Sequence of chain 4.E:
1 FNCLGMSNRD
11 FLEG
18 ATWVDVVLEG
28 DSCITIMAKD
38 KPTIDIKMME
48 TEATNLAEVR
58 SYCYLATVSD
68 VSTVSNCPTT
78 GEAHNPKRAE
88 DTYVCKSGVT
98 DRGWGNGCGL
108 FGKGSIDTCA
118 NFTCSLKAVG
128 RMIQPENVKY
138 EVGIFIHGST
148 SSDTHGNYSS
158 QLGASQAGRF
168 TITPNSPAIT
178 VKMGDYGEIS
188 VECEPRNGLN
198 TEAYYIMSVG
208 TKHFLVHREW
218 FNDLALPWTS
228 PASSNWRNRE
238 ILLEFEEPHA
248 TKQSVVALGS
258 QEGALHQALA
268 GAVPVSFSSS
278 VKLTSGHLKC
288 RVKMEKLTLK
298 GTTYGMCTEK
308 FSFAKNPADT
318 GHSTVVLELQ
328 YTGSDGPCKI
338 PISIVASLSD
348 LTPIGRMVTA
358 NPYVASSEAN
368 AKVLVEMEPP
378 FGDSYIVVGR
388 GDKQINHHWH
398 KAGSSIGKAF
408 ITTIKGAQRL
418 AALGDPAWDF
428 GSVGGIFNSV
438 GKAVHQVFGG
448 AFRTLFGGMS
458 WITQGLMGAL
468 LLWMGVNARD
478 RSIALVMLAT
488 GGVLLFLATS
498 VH

The protein below binds the small molecule below.
Small molecule (SMILES): CC(=O)N[C@@H]1[C@@H](O)[C@H](O)[C@@H](CO)O[C@H]1O

Binding-site contacts:
Ligand atom C4 contacts residue ASN154 of chain 4.E at 4.2 Å.
Ligand atom C2 contacts residue ASN154 of chain 4.E at 2.5 Å.
Ligand atom N2 contacts residue ASN154 of chain 4.E at 2.9 Å (h-bond).
Ligand atom O5 contacts residue SER157 of chain 4.E at 3.9 Å.
Ligand atom C8 contacts residue ASN154 of chain 4.E at 4.0 Å.
Ligand atom C7 contacts residue ASN154 of chain 4.E at 3.6 Å.
Ligand atom C1 contacts residue SER156 of chain 4.E at 4.5 Å.
Ligand atom C1 contacts residue SER157 of chain 4.E at 4.2 Å.
Ligand atom C1 contacts residue ASN154 of chain 4.E at 1.4 Å.
Ligand atom O7 contacts residue ASN154 of chain 4.E at 4.0 Å.
Ligand atom C5 contacts residue ASN154 of chain 4.E at 3.6 Å.
Ligand atom C3 contacts residue ASN154 of chain 4.E at 3.8 Å.
Ligand atom O5 contacts residue ASN154 of chain 4.E at 2.4 Å (h-bond).